Binding-site contacts:
Ligand atom C8 contacts residue LYS197 of chain 1.D at 4.2 Å.
Ligand atom C4 contacts residue LYS197 of chain 1.D at 3.7 Å.
Ligand atom O4 contacts residue LYS197 of chain 1.D at 3.2 Å.
Ligand atom C4 contacts residue TYR27 of chain 1.D at 3.8 Å (hydrophobic).
Ligand atom O7 contacts residue ASN29 of chain 1.D at 4.5 Å.
Ligand atom O6 contacts residue ARG192 of chain 1.D at 2.9 Å (salt-bridge).
Ligand atom N2 contacts residue ASN29 of chain 1.D at 2.9 Å (h-bond).
Ligand atom C5 contacts residue TYR27 of chain 1.D at 4.3 Å (hydrophobic).
Ligand atom C6 contacts residue LYS201 of chain 1.D at 4.1 Å.
Ligand atom O6 contacts residue GLY196 of chain 1.D at 3.9 Å.
Ligand atom O4 contacts residue HIS193 of chain 1.D at 3.9 Å.
Ligand atom O5 contacts residue ASN29 of chain 1.D at 2.4 Å (h-bond).
Ligand atom O4 contacts residue GLY196 of chain 1.D at 4.1 Å.
Ligand atom C5 contacts residue ASN29 of chain 1.D at 3.7 Å.
Ligand atom C5 contacts residue LYS201 of chain 1.D at 4.1 Å.
Ligand atom C1 contacts residue ASN29 of chain 1.D at 1.4 Å.
Ligand atom C7 contacts residue TYR27 of chain 1.D at 4.2 Å (hydrophobic).
Ligand atom C6 contacts residue HIS193 of chain 1.D at 3.6 Å.
Ligand atom O3 contacts residue LYS197 of chain 1.D at 3.7 Å.
Ligand atom O6 contacts residue HIS193 of chain 1.D at 3.5 Å (h-bond).
Ligand atom O4 contacts residue ARG192 of chain 1.D at 4.5 Å.
Ligand atom C7 contacts residue ASN29 of chain 1.D at 3.9 Å.
Ligand atom O5 contacts residue LYS201 of chain 1.D at 4.2 Å.
Ligand atom C3 contacts residue ASN29 of chain 1.D at 3.8 Å.
Ligand atom O3 contacts residue TYR27 of chain 1.D at 3.4 Å (h-bond).
Ligand atom C4 contacts residue ASN29 of chain 1.D at 4.2 Å.
Ligand atom C8 contacts residue GLN28 of chain 1.D at 4.0 Å.
Ligand atom O5 contacts residue TYR27 of chain 1.D at 4.0 Å.
Ligand atom C2 contacts residue TYR27 of chain 1.D at 3.8 Å (hydrophobic).
Ligand atom C6 contacts residue ARG192 of chain 1.D at 3.7 Å.
Ligand atom N2 contacts residue TYR27 of chain 1.D at 3.1 Å (h-bond).
Ligand atom C3 contacts residue TYR27 of chain 1.D at 3.4 Å (hydrophobic).
Ligand atom C1 contacts residue TYR27 of chain 1.D at 3.4 Å (hydrophobic).
Ligand atom C3 contacts residue LYS197 of chain 1.D at 3.7 Å.
Ligand atom O4 contacts residue TYR27 of chain 1.D at 3.0 Å (h-bond).
Ligand atom C2 contacts residue ASN29 of chain 1.D at 2.5 Å.
Ligand atom C8 contacts residue TYR27 of chain 1.D at 3.2 Å (hydrophobic).
Ligand atom C5 contacts residue HIS193 of chain 1.D at 4.3 Å.
Ligand atom C4 contacts residue HIS193 of chain 1.D at 4.1 Å.
Ligand atom O5 contacts residue HIS193 of chain 1.D at 4.3 Å.

Sequence of chain 1.D:
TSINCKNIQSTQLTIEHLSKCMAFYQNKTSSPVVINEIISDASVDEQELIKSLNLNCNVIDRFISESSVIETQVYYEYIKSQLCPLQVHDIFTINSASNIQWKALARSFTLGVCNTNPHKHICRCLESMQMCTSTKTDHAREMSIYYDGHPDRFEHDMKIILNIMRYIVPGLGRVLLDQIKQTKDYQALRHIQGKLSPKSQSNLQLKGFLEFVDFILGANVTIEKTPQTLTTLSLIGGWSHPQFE

This protein binds this small molecule.
Small molecule (SMILES): CC(=O)N[C@H]1[C@H](O[C@H]2[C@H](O)[C@@H](NC(C)=O)CO[C@@H]2CO)O[C@H](CO)[C@@H](O[C@@H]2O[C@H](CO[C@H]3O[C@H](CO[C@H]4O[C@H](CO)[C@@H](O)[C@H](O)[C@@H]4O)[C@@H](O)[C@H](O[C@H]4O[C@H](CO)[C@@H](O)[C@H](O)[C@@H]4O)[C@@H]3O)[C@@H](O)[C@H](O[C@H]3O[C@H](CO)[C@@H](O)[C@H](O)[C@@H]3O)[C@@H]2O)[C@@H]1O